Sequence of chain 1.A:
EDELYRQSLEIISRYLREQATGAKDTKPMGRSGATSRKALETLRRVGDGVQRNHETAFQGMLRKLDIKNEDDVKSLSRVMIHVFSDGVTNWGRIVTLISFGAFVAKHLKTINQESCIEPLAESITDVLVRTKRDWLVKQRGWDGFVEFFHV

Binding-site contacts:
Ligand atom C26 contacts residue MET83 of chain 1.A at 3.7 Å (hydrophobic).
Ligand atom C28 contacts residue LEU123 of chain 1.A at 3.8 Å (hydrophobic).
Ligand atom C25 contacts residue LEU79 of chain 1.A at 3.8 Å (hydrophobic).
Ligand atom O4 contacts residue PHE61 of chain 1.A at 3.8 Å.
Ligand atom C22 contacts residue LEU100 of chain 1.A at 3.8 Å (hydrophobic).
Ligand atom C7 contacts residue VAL86 of chain 1.A at 3.8 Å (hydrophobic).
Ligand atom C30 contacts residue MET83 of chain 1.A at 3.8 Å (hydrophobic).
Ligand atom O3 contacts residue LEU100 of chain 1.A at 3.6 Å.
Ligand atom C20 contacts residue VAL86 of chain 1.A at 4.0 Å (hydrophobic).
Ligand atom O1 contacts residue ARG96 of chain 1.A at 2.8 Å (salt-bridge).
Ligand atom C14 contacts residue MET64 of chain 1.A at 3.7 Å (hydrophobic).
Ligand atom C30 contacts residue LEU123 of chain 1.A at 3.7 Å (hydrophobic).
Ligand atom C28 contacts residue VAL107 of chain 1.A at 4.0 Å (hydrophobic).
Ligand atom C18 contacts residue MET64 of chain 1.A at 3.9 Å (hydrophobic).
Ligand atom S2 contacts residue THR99 of chain 1.A at 3.8 Å.
Ligand atom N3 contacts residue LEU100 of chain 1.A at 3.9 Å.
Ligand atom O4 contacts residue MET64 of chain 1.A at 4.0 Å.
Ligand atom O4 contacts residue THR99 of chain 1.A at 3.4 Å.
Ligand atom C17 contacts residue VAL86 of chain 1.A at 3.9 Å (hydrophobic).
Ligand atom C22 contacts residue PHE103 of chain 1.A at 3.9 Å (hydrophobic).
Ligand atom O3 contacts residue THR99 of chain 1.A at 3.4 Å.
Ligand atom O2 contacts residue ARG96 of chain 1.A at 3.1 Å (salt-bridge).
Ligand atom C29 contacts residue LEU79 of chain 1.A at 3.5 Å (hydrophobic).
Ligand atom C5 contacts residue MET64 of chain 1.A at 3.6 Å (hydrophobic).
Ligand atom C21 contacts residue MET83 of chain 1.A at 3.6 Å (hydrophobic).
Ligand atom C11 contacts residue VAL82 of chain 1.A at 3.8 Å (hydrophobic).
Ligand atom C4 contacts residue MET64 of chain 1.A at 3.8 Å (hydrophobic).
Ligand atom C19 contacts residue PHE103 of chain 1.A at 3.9 Å (hydrophobic).
Ligand atom C18 contacts residue PHE103 of chain 1.A at 3.9 Å (hydrophobic).
Ligand atom O3 contacts residue ARG96 of chain 1.A at 3.8 Å.
Ligand atom C25 contacts residue LEU68 of chain 1.A at 3.7 Å (hydrophobic).
Ligand atom C13 contacts residue MET64 of chain 1.A at 4.0 Å (hydrophobic).
Ligand atom C10 contacts residue VAL82 of chain 1.A at 3.7 Å (hydrophobic).
Ligand atom C16 contacts residue LEU100 of chain 1.A at 3.8 Å (hydrophobic).
Ligand atom C23 contacts residue MET83 of chain 1.A at 3.5 Å (hydrophobic).
Ligand atom C15 contacts residue ARG96 of chain 1.A at 3.6 Å.
Ligand atom C24 contacts residue MET83 of chain 1.A at 4.0 Å (hydrophobic).
Ligand atom O1 contacts residue VAL86 of chain 1.A at 3.7 Å.
Ligand atom C22 contacts residue MET83 of chain 1.A at 3.7 Å (hydrophobic).
Ligand atom C25 contacts residue MET83 of chain 1.A at 3.9 Å (hydrophobic).

A protein and the small-molecule ligand that binds it are described below.
Small molecule (SMILES): CC(C)(C)c1ccc(CN2CCN(S(=O)(=O)Nc3ccc(SCCc4ccccc4)cc3C(=O)O)CC2)cc1